A small-molecule ligand and the protein it binds are described below.
Small molecule (SMILES): CC(=O)N[C@@H]1[C@@H](O)[C@H](O)[C@@H](CO)O[C@H]1O

Sequence of chain 1.A:
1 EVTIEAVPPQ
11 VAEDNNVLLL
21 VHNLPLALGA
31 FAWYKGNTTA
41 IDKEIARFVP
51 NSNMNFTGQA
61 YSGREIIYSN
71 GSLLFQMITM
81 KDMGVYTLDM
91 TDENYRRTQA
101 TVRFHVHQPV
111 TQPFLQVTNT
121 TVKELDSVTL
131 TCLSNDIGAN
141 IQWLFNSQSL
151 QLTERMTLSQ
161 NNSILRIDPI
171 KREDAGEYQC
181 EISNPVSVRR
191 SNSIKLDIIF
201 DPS

Binding-site contacts:
Ligand atom C2 contacts residue ASN37 of chain 1.A at 2.5 Å.
Ligand atom O7 contacts residue ASN37 of chain 1.A at 4.2 Å.
Ligand atom C1 contacts residue ASN37 of chain 1.A at 1.5 Å.
Ligand atom C4 contacts residue ASN37 of chain 1.A at 3.8 Å.
Ligand atom C7 contacts residue ASN37 of chain 1.A at 3.7 Å.
Ligand atom N2 contacts residue ASN37 of chain 1.A at 2.8 Å (h-bond).
Ligand atom C6 contacts residue ASN37 of chain 1.A at 4.3 Å.
Ligand atom C8 contacts residue THR101 of chain 1.A at 4.1 Å.
Ligand atom O6 contacts residue ASN37 of chain 1.A at 4.4 Å.
Ligand atom C8 contacts residue ARG103 of chain 1.A at 4.1 Å.
Ligand atom O5 contacts residue ASN37 of chain 1.A at 2.4 Å (h-bond).
Ligand atom C3 contacts residue ASN37 of chain 1.A at 3.3 Å.
Ligand atom C5 contacts residue ASN37 of chain 1.A at 3.0 Å.